Sequence of chain 2.A:
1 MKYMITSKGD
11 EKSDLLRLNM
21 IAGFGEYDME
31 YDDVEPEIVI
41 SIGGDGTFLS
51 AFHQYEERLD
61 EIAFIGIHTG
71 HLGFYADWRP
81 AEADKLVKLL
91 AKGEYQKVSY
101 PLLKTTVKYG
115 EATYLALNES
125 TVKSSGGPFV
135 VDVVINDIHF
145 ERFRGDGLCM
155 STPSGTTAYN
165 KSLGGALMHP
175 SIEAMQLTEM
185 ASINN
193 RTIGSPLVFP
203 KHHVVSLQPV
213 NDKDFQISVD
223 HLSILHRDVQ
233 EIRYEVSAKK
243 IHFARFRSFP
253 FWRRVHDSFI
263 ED

Sequence of chain 3.A:
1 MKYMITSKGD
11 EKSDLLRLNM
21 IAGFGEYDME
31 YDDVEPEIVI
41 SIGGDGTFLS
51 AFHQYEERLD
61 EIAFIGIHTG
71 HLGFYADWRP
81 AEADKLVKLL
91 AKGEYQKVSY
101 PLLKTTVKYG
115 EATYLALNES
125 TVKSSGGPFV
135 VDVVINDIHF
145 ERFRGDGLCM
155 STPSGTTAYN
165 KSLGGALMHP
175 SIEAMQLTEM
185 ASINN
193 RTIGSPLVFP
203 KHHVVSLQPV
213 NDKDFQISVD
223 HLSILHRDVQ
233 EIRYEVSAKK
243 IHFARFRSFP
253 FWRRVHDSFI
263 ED

A protein and the small-molecule ligand that binds it are described below.
Small molecule (SMILES): Nc1ncnc2c1nc(Br)n2[C@@H]1O[C@H](CNC(=O)C(O)(CC(=O)O)CC(=O)O)[C@@H](O)[C@H]1O

Binding-site contacts:
Ligand atom C2 contacts residue TYR163 of chain 2.A at 4.0 Å (hydrophobic).
Ligand atom C2 contacts residue ILE187 of chain 3.A at 3.8 Å (hydrophobic).
Ligand atom C61 contacts residue 5NB1 of chain 2.B at 3.9 Å.
Ligand atom O51 contacts residue 5NB1 of chain 2.B at 3.6 Å.
Ligand atom O31 contacts residue THR47 of chain 2.A at 3.8 Å.
Ligand atom O3' contacts residue LEU49 of chain 2.A at 4.0 Å.
Ligand atom O3' contacts residue ASN122 of chain 2.A at 3.3 Å (h-bond).
Ligand atom N6 contacts residue ASP150 of chain 3.A at 3.1 Å (salt-bridge).
Ligand atom O3' contacts residue GLU123 of chain 2.A at 2.8 Å (salt-bridge).
Ligand atom N6 contacts residue TYR163 of chain 2.A at 3.5 Å.
Ligand atom C21 contacts residue 5NB1 of chain 2.B at 3.7 Å.
Ligand atom C51 contacts residue GLY46 of chain 2.A at 3.5 Å.
Ligand atom N9 contacts residue TYR163 of chain 2.A at 3.9 Å.
Ligand atom N7 contacts residue TYR163 of chain 2.A at 3.7 Å.
Ligand atom N1 contacts residue SER166 of chain 2.A at 3.1 Å (h-bond).
Ligand atom O2' contacts residue ASN122 of chain 2.A at 3.7 Å.
Ligand atom O2' contacts residue ALA162 of chain 2.A at 3.2 Å.
Ligand atom O11 contacts residue ARG148 of chain 3.A at 3.9 Å.
Ligand atom O51 contacts residue GLY46 of chain 2.A at 3.7 Å.
Ligand atom C5 contacts residue TYR163 of chain 2.A at 3.5 Å (hydrophobic).
Ligand atom C3' contacts residue GLU123 of chain 2.A at 3.4 Å.
Ligand atom O2' contacts residue GLU123 of chain 2.A at 2.7 Å (salt-bridge).
Ligand atom N6 contacts residue GLY149 of chain 3.A at 4.0 Å.
Ligand atom O51 contacts residue LEU49 of chain 2.A at 3.7 Å.
Ligand atom C2' contacts residue GLU123 of chain 2.A at 3.4 Å.
Ligand atom C41 contacts residue GLY46 of chain 2.A at 4.0 Å.
Ligand atom O71 contacts residue ARG148 of chain 3.A at 4.0 Å.
Ligand atom N1 contacts residue ILE187 of chain 3.A at 3.8 Å.
Ligand atom C8 contacts residue TYR163 of chain 2.A at 3.6 Å (hydrophobic).
Ligand atom C2' contacts residue TYR163 of chain 2.A at 3.8 Å (hydrophobic).
Ligand atom O21 contacts residue 5NB1 of chain 2.B at 2.9 Å (h-bond).
Ligand atom N3 contacts residue TYR163 of chain 2.A at 3.7 Å.
Ligand atom O2' contacts residue TYR163 of chain 2.A at 3.5 Å (h-bond).
Ligand atom O31 contacts residue GLY46 of chain 2.A at 3.0 Å.
Ligand atom C2 contacts residue SER166 of chain 2.A at 3.3 Å.
Ligand atom C21 contacts residue GLY46 of chain 2.A at 3.7 Å.
Ligand atom N6 contacts residue ALA185 of chain 3.A at 3.1 Å (h-bond).
Ligand atom C4 contacts residue TYR163 of chain 2.A at 3.8 Å (hydrophobic).
Ligand atom C6 contacts residue TYR163 of chain 2.A at 3.5 Å (hydrophobic).
Ligand atom O3' contacts residue ASP222 of chain 2.A at 3.8 Å.